Sequence of chain 1.A:
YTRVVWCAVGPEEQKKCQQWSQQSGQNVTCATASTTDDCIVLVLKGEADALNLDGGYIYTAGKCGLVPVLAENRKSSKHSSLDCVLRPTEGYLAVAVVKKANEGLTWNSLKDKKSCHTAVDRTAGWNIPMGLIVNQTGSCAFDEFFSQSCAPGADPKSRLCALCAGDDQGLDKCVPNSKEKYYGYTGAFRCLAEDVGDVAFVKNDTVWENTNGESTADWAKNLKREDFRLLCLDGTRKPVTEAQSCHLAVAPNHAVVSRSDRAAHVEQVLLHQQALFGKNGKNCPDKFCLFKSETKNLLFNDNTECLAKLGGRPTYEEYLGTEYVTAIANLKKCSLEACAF

This small molecule binds to this protein.
Small molecule (SMILES): CC(=O)N[C@H]1[C@H](O[C@H]2[C@H](O)[C@@H](NC(C)=O)CO[C@@H]2CO)O[C@H](CO)[C@@H](O)[C@@H]1O

Binding-site contacts:
Ligand atom O5 contacts residue TRP208 of chain 1.A at 4.3 Å.
Ligand atom C8 contacts residue ALA243 of chain 1.A at 3.2 Å (hydrophobic).
Ligand atom C5 contacts residue ASP205 of chain 1.A at 4.1 Å.
Ligand atom C7 contacts residue LEU93 of chain 1.A at 3.3 Å (hydrophobic).
Ligand atom N2 contacts residue ASN204 of chain 1.A at 2.9 Å (h-bond).
Ligand atom C7 contacts residue ALA243 of chain 1.A at 4.0 Å (hydrophobic).
Ligand atom O6 contacts residue SER77 of chain 1.A at 4.3 Å.
Ligand atom O7 contacts residue TRP208 of chain 1.A at 3.3 Å.
Ligand atom O7 contacts residue ASN204 of chain 1.A at 3.3 Å (h-bond).
Ligand atom O6 contacts residue ASP205 of chain 1.A at 2.8 Å (salt-bridge).
Ligand atom C8 contacts residue LEU93 of chain 1.A at 2.9 Å (hydrophobic).
Ligand atom C1 contacts residue ASN204 of chain 1.A at 1.4 Å.
Ligand atom C2 contacts residue ASN204 of chain 1.A at 2.5 Å.
Ligand atom C1 contacts residue ASP205 of chain 1.A at 4.2 Å.
Ligand atom C6 contacts residue ASP205 of chain 1.A at 3.9 Å.
Ligand atom C1 contacts residue TRP208 of chain 1.A at 4.2 Å (hydrophobic).
Ligand atom C4 contacts residue ASN204 of chain 1.A at 4.2 Å.
Ligand atom C3 contacts residue ASN204 of chain 1.A at 3.7 Å.
Ligand atom C6 contacts residue LYS75 of chain 1.A at 4.1 Å.
Ligand atom C7 contacts residue GLN244 of chain 1.A at 3.9 Å.
Ligand atom C8 contacts residue TRP208 of chain 1.A at 4.0 Å (hydrophobic).
Ligand atom N2 contacts residue ALA243 of chain 1.A at 4.4 Å.
Ligand atom C7 contacts residue ASN204 of chain 1.A at 3.3 Å.
Ligand atom O5 contacts residue ASN204 of chain 1.A at 2.2 Å (h-bond).
Ligand atom C6 contacts residue TRP208 of chain 1.A at 4.3 Å (hydrophobic).
Ligand atom O7 contacts residue LEU93 of chain 1.A at 2.9 Å.
Ligand atom C6 contacts residue SER77 of chain 1.A at 4.4 Å.
Ligand atom C7 contacts residue TRP208 of chain 1.A at 4.1 Å (hydrophobic).
Ligand atom C5 contacts residue TRP208 of chain 1.A at 4.3 Å (hydrophobic).
Ligand atom C5 contacts residue LYS75 of chain 1.A at 4.3 Å.
Ligand atom O7 contacts residue GLN244 of chain 1.A at 4.0 Å.
Ligand atom C5 contacts residue ASN204 of chain 1.A at 3.5 Å.
Ligand atom C8 contacts residue ASN204 of chain 1.A at 4.4 Å.
Ligand atom O5 contacts residue ASP205 of chain 1.A at 3.2 Å (salt-bridge).
Ligand atom C8 contacts residue GLN244 of chain 1.A at 3.2 Å.
Ligand atom C6 contacts residue SER76 of chain 1.A at 4.5 Å.